Binding-site contacts:
Ligand atom C4 contacts residue ASN202 of chain 1.E at 4.1 Å.
Ligand atom O7 contacts residue THR204 of chain 1.E at 3.4 Å (h-bond).
Ligand atom O5 contacts residue ASN202 of chain 1.E at 2.2 Å (h-bond).
Ligand atom C3 contacts residue ASN202 of chain 1.E at 3.6 Å.
Ligand atom C8 contacts residue ASN272 of chain 1.E at 3.4 Å.
Ligand atom C8 contacts residue THR204 of chain 1.E at 3.3 Å.
Ligand atom C7 contacts residue THR204 of chain 1.E at 3.2 Å.
Ligand atom O5 contacts residue LYS205 of chain 1.E at 4.3 Å.
Ligand atom O7 contacts residue GLY273 of chain 1.E at 4.3 Å.
Ligand atom C5 contacts residue THR204 of chain 1.E at 4.4 Å.
Ligand atom C1 contacts residue LYS205 of chain 1.E at 4.4 Å.
Ligand atom C5 contacts residue ASN202 of chain 1.E at 3.5 Å.
Ligand atom O3 contacts residue ASN202 of chain 1.E at 3.7 Å.
Ligand atom C7 contacts residue ASN202 of chain 1.E at 3.7 Å.
Ligand atom O7 contacts residue ASN272 of chain 1.E at 3.1 Å (h-bond).
Ligand atom O5 contacts residue THR204 of chain 1.E at 4.1 Å.
Ligand atom C1 contacts residue THR204 of chain 1.E at 3.8 Å.
Ligand atom C1 contacts residue ASN202 of chain 1.E at 1.3 Å.
Ligand atom C2 contacts residue ASN202 of chain 1.E at 2.6 Å.
Ligand atom O7 contacts residue THR274 of chain 1.E at 4.2 Å.
Ligand atom C7 contacts residue ASN272 of chain 1.E at 3.6 Å.
Ligand atom O7 contacts residue ASN202 of chain 1.E at 3.0 Å (h-bond).
Ligand atom N2 contacts residue ASN202 of chain 1.E at 3.6 Å.
Ligand atom O6 contacts residue THR204 of chain 1.E at 3.9 Å.
Ligand atom N2 contacts residue THR204 of chain 1.E at 3.8 Å.

Sequence of chain 1.E:
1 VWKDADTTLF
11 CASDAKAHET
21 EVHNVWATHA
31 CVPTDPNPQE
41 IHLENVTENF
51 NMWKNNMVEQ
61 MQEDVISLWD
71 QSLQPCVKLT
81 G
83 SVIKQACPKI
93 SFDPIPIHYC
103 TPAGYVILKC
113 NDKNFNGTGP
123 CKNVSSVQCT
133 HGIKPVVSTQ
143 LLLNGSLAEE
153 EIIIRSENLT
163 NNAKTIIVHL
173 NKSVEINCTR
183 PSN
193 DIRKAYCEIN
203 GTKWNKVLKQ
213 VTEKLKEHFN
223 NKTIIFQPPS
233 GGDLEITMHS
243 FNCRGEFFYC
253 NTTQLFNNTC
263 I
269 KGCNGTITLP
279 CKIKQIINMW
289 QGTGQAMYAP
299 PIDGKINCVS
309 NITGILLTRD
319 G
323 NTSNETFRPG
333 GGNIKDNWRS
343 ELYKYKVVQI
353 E

The small molecule below binds the protein below.
Small molecule (SMILES): CC(=O)N[C@@H]1[C@@H](O)[C@H](O)[C@@H](CO)O[C@H]1O